Sequence of chain 17.A:
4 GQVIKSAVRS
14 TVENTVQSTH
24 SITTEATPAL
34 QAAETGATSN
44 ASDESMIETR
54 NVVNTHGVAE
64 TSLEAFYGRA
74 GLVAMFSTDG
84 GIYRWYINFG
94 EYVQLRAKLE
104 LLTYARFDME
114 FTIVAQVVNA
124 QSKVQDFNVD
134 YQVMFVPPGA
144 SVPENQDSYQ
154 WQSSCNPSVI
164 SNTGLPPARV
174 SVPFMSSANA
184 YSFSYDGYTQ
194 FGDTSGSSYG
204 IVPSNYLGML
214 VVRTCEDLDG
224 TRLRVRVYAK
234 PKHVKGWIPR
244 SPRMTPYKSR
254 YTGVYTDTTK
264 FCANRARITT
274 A

The protein below binds the small molecule below.
Small molecule (SMILES): N[C@@H](CS)C(=O)O

Sequence of chain 17.C:
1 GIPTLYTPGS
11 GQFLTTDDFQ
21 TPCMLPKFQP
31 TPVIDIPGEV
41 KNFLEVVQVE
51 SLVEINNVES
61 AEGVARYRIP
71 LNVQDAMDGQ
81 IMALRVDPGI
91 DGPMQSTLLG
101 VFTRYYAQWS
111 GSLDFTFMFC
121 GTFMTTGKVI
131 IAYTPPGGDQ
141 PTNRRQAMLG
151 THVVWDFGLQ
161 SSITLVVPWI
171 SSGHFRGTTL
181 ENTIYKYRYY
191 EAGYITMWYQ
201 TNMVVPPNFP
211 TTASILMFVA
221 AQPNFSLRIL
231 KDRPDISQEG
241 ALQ

Binding-site contacts:
Ligand atom SG contacts residue GLY1 of chain 17.P at 4.4 Å.
Ligand atom SG contacts residue ASP235 of chain 17.C at 3.7 Å.
Ligand atom SG contacts residue ILE236 of chain 17.C at 4.3 Å.
Ligand atom O contacts residue ARG233 of chain 17.C at 4.1 Å.
Ligand atom O contacts residue ASP235 of chain 17.C at 3.4 Å.
Ligand atom C contacts residue ASP235 of chain 17.C at 4.3 Å.
Ligand atom C contacts residue MET247 of chain 17.A at 3.7 Å (hydrophobic).
Ligand atom C contacts residue GLY1 of chain 17.P at 1.3 Å.
Ligand atom N contacts residue GLY1 of chain 17.P at 2.9 Å (h-bond).
Ligand atom CB contacts residue PRO249 of chain 17.A at 4.3 Å (hydrophobic).
Ligand atom O contacts residue MET247 of chain 17.A at 3.8 Å.
Ligand atom CA contacts residue MET247 of chain 17.A at 4.2 Å (hydrophobic).
Ligand atom CA contacts residue ASP235 of chain 17.C at 4.0 Å.
Ligand atom O contacts residue GLY1 of chain 17.P at 2.2 Å (h-bond).
Ligand atom SG contacts residue THR248 of chain 17.A at 3.2 Å (h-bond).
Ligand atom CB contacts residue ASP235 of chain 17.C at 2.8 Å.
Ligand atom CB contacts residue THR248 of chain 17.A at 4.5 Å.
Ligand atom N contacts residue PRO249 of chain 17.A at 3.5 Å.
Ligand atom SG contacts residue MET247 of chain 17.A at 3.4 Å.
Ligand atom CB contacts residue GLY1 of chain 17.P at 3.7 Å.
Ligand atom CA contacts residue GLY1 of chain 17.P at 2.4 Å.
Ligand atom N contacts residue MET247 of chain 17.A at 3.8 Å.
Ligand atom SG contacts residue PRO249 of chain 17.A at 3.6 Å.
Ligand atom N contacts residue THR248 of chain 17.A at 4.1 Å.